Binding-site contacts:
Ligand atom C3 contacts residue GLU77 of chain 1.A at 4.4 Å.
Ligand atom C8 contacts residue TYR57 of chain 1.A at 3.8 Å (hydrophobic).
Ligand atom C8 contacts residue ASN59 of chain 1.A at 4.4 Å.
Ligand atom C1 contacts residue THR61 of chain 1.A at 4.5 Å.
Ligand atom C1 contacts residue GLU38 of chain 1.A at 3.9 Å.
Ligand atom C3 contacts residue ASN59 of chain 1.A at 3.8 Å.
Ligand atom C4 contacts residue ASN59 of chain 1.A at 4.1 Å.
Ligand atom C7 contacts residue GLU38 of chain 1.A at 4.2 Å.
Ligand atom O7 contacts residue VAL40 of chain 1.A at 4.0 Å.
Ligand atom C7 contacts residue PHE127 of chain 1.A at 4.5 Å (hydrophobic).
Ligand atom C2 contacts residue GLU77 of chain 1.A at 4.4 Å.
Ligand atom C5 contacts residue THR61 of chain 1.A at 3.8 Å.
Ligand atom O5 contacts residue THR36 of chain 1.A at 4.5 Å.
Ligand atom C8 contacts residue LEU75 of chain 1.A at 4.0 Å (hydrophobic).
Ligand atom O6 contacts residue THR36 of chain 1.A at 4.0 Å.
Ligand atom C8 contacts residue ASP104 of chain 1.A at 3.5 Å.
Ligand atom N2 contacts residue GLU38 of chain 1.A at 4.5 Å.
Ligand atom O5 contacts residue THR61 of chain 1.A at 4.0 Å.
Ligand atom C5 contacts residue GLU77 of chain 1.A at 4.5 Å.
Ligand atom C6 contacts residue THR61 of chain 1.A at 3.8 Å.
Ligand atom C1 contacts residue ASN59 of chain 1.A at 1.4 Å.
Ligand atom C5 contacts residue ASN59 of chain 1.A at 3.6 Å.
Ligand atom O5 contacts residue ASN59 of chain 1.A at 2.3 Å (h-bond).
Ligand atom O7 contacts residue GLU38 of chain 1.A at 3.2 Å (salt-bridge).
Ligand atom C2 contacts residue ASN59 of chain 1.A at 2.4 Å.
Ligand atom C8 contacts residue PHE127 of chain 1.A at 4.2 Å (hydrophobic).
Ligand atom C2 contacts residue GLU38 of chain 1.A at 3.8 Å.
Ligand atom O7 contacts residue ASN59 of chain 1.A at 3.1 Å (h-bond).
Ligand atom O7 contacts residue PHE127 of chain 1.A at 3.7 Å.
Ligand atom C8 contacts residue TRP79 of chain 1.A at 4.1 Å (hydrophobic).
Ligand atom C7 contacts residue ASN59 of chain 1.A at 3.2 Å.
Ligand atom N2 contacts residue ASN59 of chain 1.A at 2.9 Å (h-bond).
Ligand atom N2 contacts residue GLU77 of chain 1.A at 3.9 Å.
Ligand atom C1 contacts residue GLU77 of chain 1.A at 4.0 Å.
Ligand atom C8 contacts residue THR61 of chain 1.A at 4.2 Å.
Ligand atom O5 contacts residue GLU38 of chain 1.A at 3.9 Å.
Ligand atom C6 contacts residue THR36 of chain 1.A at 3.6 Å.

The protein below binds the small molecule below.
Small molecule (SMILES): CC(=O)N[C@H]1[C@H](O[C@H]2[C@H](O)[C@@H](NC(C)=O)CO[C@@H]2CO)O[C@H](CO)[C@@H](O[C@@H]2O[C@H](CO[C@H]3O[C@H](CO)[C@@H](O)[C@H](O)[C@@H]3O)[C@@H](O)[C@H](O[C@H]3O[C@H](CO)[C@@H](O)[C@H](O)[C@@H]3O[C@H]3O[C@H](CO)[C@@H](O)[C@H](O)[C@@H]3O)[C@@H]2O)[C@@H]1O

Sequence of chain 1.A:
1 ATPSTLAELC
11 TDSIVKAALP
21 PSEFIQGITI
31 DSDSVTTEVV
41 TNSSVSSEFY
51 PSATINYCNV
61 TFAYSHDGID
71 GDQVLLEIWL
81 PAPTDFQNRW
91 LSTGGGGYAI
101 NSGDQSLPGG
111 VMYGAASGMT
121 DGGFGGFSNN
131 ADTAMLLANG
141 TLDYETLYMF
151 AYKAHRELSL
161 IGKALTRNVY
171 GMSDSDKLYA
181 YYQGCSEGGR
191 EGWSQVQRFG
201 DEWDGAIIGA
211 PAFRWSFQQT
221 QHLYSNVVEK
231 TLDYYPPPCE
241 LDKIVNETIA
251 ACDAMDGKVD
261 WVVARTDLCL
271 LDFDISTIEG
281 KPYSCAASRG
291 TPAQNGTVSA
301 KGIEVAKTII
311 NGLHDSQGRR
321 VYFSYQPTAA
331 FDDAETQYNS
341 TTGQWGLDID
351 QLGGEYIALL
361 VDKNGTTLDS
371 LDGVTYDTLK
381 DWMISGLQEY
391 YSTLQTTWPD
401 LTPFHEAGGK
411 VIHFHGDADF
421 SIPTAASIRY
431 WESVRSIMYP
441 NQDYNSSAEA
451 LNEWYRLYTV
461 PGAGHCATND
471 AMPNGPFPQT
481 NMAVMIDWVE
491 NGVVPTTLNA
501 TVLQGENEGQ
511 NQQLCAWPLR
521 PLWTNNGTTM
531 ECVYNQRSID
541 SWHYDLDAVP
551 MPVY